Binding-site contacts:
Ligand atom C7 contacts residue ASN230 of chain 2.A at 3.9 Å.
Ligand atom O7 contacts residue THR189 of chain 2.A at 4.2 Å.
Ligand atom C1 contacts residue ASN230 of chain 2.A at 1.4 Å.
Ligand atom O7 contacts residue LEU227 of chain 2.A at 3.4 Å.
Ligand atom C5 contacts residue TYR234 of chain 2.A at 3.6 Å (hydrophobic).
Ligand atom O5 contacts residue TYR234 of chain 2.A at 3.3 Å.
Ligand atom C6 contacts residue TYR234 of chain 2.A at 3.5 Å (hydrophobic).
Ligand atom C3 contacts residue ASN230 of chain 2.A at 3.8 Å.
Ligand atom C7 contacts residue THR190 of chain 2.A at 4.4 Å.
Ligand atom O7 contacts residue ASN230 of chain 2.A at 4.0 Å.
Ligand atom C5 contacts residue ASN230 of chain 2.A at 3.6 Å.
Ligand atom O5 contacts residue GLU231 of chain 2.A at 4.2 Å.
Ligand atom C8 contacts residue LEU227 of chain 2.A at 4.0 Å (hydrophobic).
Ligand atom N2 contacts residue ASN230 of chain 2.A at 3.0 Å (h-bond).
Ligand atom C4 contacts residue ASN230 of chain 2.A at 4.3 Å.
Ligand atom O5 contacts residue ASN230 of chain 2.A at 2.4 Å (h-bond).
Ligand atom C7 contacts residue LEU227 of chain 2.A at 3.9 Å (hydrophobic).
Ligand atom C2 contacts residue ASN230 of chain 2.A at 2.6 Å.
Ligand atom C1 contacts residue TYR234 of chain 2.A at 3.5 Å (hydrophobic).
Ligand atom C8 contacts residue THR190 of chain 2.A at 3.2 Å.

Sequence of chain 2.A:
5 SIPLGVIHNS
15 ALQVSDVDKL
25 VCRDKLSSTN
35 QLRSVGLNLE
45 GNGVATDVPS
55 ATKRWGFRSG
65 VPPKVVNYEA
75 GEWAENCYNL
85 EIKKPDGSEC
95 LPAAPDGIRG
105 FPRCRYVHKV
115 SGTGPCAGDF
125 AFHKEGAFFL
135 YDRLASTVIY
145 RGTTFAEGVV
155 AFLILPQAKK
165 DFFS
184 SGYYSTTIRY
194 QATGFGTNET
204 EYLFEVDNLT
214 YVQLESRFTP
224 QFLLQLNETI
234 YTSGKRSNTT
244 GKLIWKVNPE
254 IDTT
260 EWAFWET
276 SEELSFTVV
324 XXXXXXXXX

This protein binds this small molecule.
Small molecule (SMILES): CC(=O)N[C@@H]1[C@@H](O)[C@H](O)[C@@H](CO)O[C@H]1O